Sequence of chain 1.A:
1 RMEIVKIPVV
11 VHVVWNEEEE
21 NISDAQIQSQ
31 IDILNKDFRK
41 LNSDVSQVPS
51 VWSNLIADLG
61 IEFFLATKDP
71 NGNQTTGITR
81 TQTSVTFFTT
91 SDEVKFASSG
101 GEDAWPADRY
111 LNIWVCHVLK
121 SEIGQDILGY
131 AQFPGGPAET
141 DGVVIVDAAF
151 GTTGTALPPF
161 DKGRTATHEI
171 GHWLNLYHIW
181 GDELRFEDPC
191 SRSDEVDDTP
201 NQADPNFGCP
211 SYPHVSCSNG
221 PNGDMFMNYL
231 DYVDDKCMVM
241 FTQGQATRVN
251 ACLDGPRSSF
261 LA

This small molecule binds to this protein.
Small molecule (SMILES): CC(C)[C@H](N)C(=O)O

Binding-site contacts:
Ligand atom OXT contacts residue ARG1 of chain 1.J at 4.3 Å.
Ligand atom N contacts residue TYR232 of chain 1.A at 3.7 Å.
Ligand atom O contacts residue ARG1 of chain 1.J at 3.5 Å.
Ligand atom CG1 contacts residue ARG1 of chain 1.J at 4.0 Å.
Ligand atom CG1 contacts residue ILE127 of chain 1.A at 3.8 Å (hydrophobic).
Ligand atom CG1 contacts residue GLN125 of chain 1.A at 3.8 Å.
Ligand atom CG2 contacts residue PHE207 of chain 1.A at 4.3 Å (hydrophobic).
Ligand atom N contacts residue ARG1 of chain 1.J at 1.3 Å.
Ligand atom CB contacts residue ARG1 of chain 1.J at 3.6 Å.
Ligand atom O contacts residue TYR232 of chain 1.A at 4.1 Å.
Ligand atom CG2 contacts residue GLN125 of chain 1.A at 4.0 Å.
Ligand atom C contacts residue PHE207 of chain 1.A at 4.2 Å (hydrophobic).
Ligand atom CG1 contacts residue TYR232 of chain 1.A at 4.2 Å (hydrophobic).
Ligand atom CA contacts residue ARG1 of chain 1.J at 2.5 Å.
Ligand atom CA contacts residue TYR232 of chain 1.A at 4.5 Å (hydrophobic).
Ligand atom OXT contacts residue PHE207 of chain 1.A at 4.3 Å.
Ligand atom O contacts residue PHE207 of chain 1.A at 3.8 Å.
Ligand atom C contacts residue ARG1 of chain 1.J at 3.3 Å.
Ligand atom CB contacts residue TYR232 of chain 1.A at 3.8 Å (hydrophobic).